Binding-site contacts:
Ligand atom C7 contacts residue LEU132 of chain 1.A at 3.8 Å (hydrophobic).
Ligand atom C8 contacts residue ILE128 of chain 1.A at 4.4 Å (hydrophobic).
Ligand atom O7 contacts residue LEU132 of chain 1.A at 3.0 Å.
Ligand atom C8 contacts residue LEU132 of chain 1.A at 3.9 Å (hydrophobic).
Ligand atom O3 contacts residue ASN330 of chain 1.A at 4.4 Å.
Ligand atom O6 contacts residue ASN135 of chain 1.A at 4.3 Å.
Ligand atom C1 contacts residue ASN135 of chain 1.A at 1.4 Å.
Ligand atom C8 contacts residue ASN135 of chain 1.A at 4.3 Å.
Ligand atom C4 contacts residue ASN330 of chain 1.A at 3.8 Å.
Ligand atom C8 contacts residue GLY131 of chain 1.A at 3.5 Å.
Ligand atom N2 contacts residue GLY131 of chain 1.A at 4.0 Å.
Ligand atom C6 contacts residue ASN135 of chain 1.A at 4.5 Å.
Ligand atom O4 contacts residue ASN330 of chain 1.A at 2.9 Å (h-bond).
Ligand atom C8 contacts residue ASN127 of chain 1.A at 4.3 Å.
Ligand atom O7 contacts residue ASN135 of chain 1.A at 3.4 Å (h-bond).
Ligand atom C7 contacts residue GLY131 of chain 1.A at 3.7 Å.
Ligand atom C8 contacts residue ALA327 of chain 1.A at 3.8 Å (hydrophobic).
Ligand atom O3 contacts residue ALA327 of chain 1.A at 4.0 Å.
Ligand atom C1 contacts residue GLY131 of chain 1.A at 4.3 Å.
Ligand atom C2 contacts residue ASN135 of chain 1.A at 2.6 Å.
Ligand atom C4 contacts residue ASN135 of chain 1.A at 4.4 Å.
Ligand atom C3 contacts residue ASN330 of chain 1.A at 3.7 Å.
Ligand atom O5 contacts residue ASN135 of chain 1.A at 2.4 Å (h-bond).
Ligand atom C5 contacts residue ASN135 of chain 1.A at 3.7 Å.
Ligand atom O7 contacts residue GLY131 of chain 1.A at 4.2 Å.
Ligand atom N2 contacts residue ALA327 of chain 1.A at 3.9 Å.
Ligand atom C7 contacts residue ASN135 of chain 1.A at 3.3 Å.
Ligand atom C7 contacts residue ALA327 of chain 1.A at 4.1 Å (hydrophobic).
Ligand atom N2 contacts residue ASN135 of chain 1.A at 3.0 Å (h-bond).
Ligand atom C3 contacts residue ALA327 of chain 1.A at 4.4 Å (hydrophobic).
Ligand atom C5 contacts residue ASN330 of chain 1.A at 4.3 Å.
Ligand atom C3 contacts residue ASN135 of chain 1.A at 3.9 Å.

Sequence of chain 1.A:
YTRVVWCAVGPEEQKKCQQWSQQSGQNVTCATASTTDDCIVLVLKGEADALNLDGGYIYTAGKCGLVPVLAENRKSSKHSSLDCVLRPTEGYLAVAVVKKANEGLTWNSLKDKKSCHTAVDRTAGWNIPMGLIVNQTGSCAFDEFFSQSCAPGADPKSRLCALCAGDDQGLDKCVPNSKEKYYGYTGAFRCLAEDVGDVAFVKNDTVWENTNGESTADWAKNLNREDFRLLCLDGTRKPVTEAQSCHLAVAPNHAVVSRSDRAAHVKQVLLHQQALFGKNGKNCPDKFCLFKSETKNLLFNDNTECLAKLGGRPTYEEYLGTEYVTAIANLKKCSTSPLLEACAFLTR

The small molecule below binds the protein below.
Small molecule (SMILES): CC(=O)N[C@@H]1[C@@H](O)[C@H](O)[C@@H](CO)O[C@H]1O